Binding-site contacts:
Ligand atom C8 contacts residue ASN195 of chain 1.C at 4.3 Å.
Ligand atom C7 contacts residue SER211 of chain 1.C at 4.0 Å.
Ligand atom C1 contacts residue ASN195 of chain 1.C at 1.4 Å.
Ligand atom C2 contacts residue SER211 of chain 1.C at 4.2 Å.
Ligand atom C3 contacts residue ASN195 of chain 1.C at 3.8 Å.
Ligand atom C7 contacts residue ASN195 of chain 1.C at 3.5 Å.
Ligand atom C2 contacts residue ASN195 of chain 1.C at 2.5 Å.
Ligand atom O5 contacts residue ASN195 of chain 1.C at 2.4 Å (h-bond).
Ligand atom C5 contacts residue ASN195 of chain 1.C at 3.7 Å.
Ligand atom C8 contacts residue LYS194 of chain 1.C at 4.4 Å.
Ligand atom N2 contacts residue ASN195 of chain 1.C at 2.9 Å (h-bond).
Ligand atom C8 contacts residue THR212 of chain 1.C at 3.8 Å.
Ligand atom O7 contacts residue ASN195 of chain 1.C at 3.8 Å.
Ligand atom C8 contacts residue SER211 of chain 1.C at 3.8 Å.
Ligand atom C3 contacts residue SER211 of chain 1.C at 4.5 Å.
Ligand atom C4 contacts residue ASN195 of chain 1.C at 4.2 Å.
Ligand atom N2 contacts residue SER211 of chain 1.C at 3.2 Å.
Ligand atom C1 contacts residue SER211 of chain 1.C at 4.2 Å.

Sequence of chain 1.C:
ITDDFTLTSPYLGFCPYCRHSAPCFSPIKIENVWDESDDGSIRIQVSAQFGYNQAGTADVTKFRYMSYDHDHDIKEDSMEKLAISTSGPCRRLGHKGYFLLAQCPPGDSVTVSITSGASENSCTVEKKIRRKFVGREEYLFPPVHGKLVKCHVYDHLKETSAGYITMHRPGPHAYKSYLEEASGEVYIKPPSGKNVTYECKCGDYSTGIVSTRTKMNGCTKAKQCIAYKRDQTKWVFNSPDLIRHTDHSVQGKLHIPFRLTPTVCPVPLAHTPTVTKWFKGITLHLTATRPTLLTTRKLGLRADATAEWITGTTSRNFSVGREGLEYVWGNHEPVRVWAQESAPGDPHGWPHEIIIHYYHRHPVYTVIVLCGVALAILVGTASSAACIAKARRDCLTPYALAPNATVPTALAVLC

A protein and the small-molecule ligand that binds it are described below.
Small molecule (SMILES): CC(=O)N[C@@H]1[C@@H](O)[C@H](O)[C@@H](CO)O[C@H]1O